Binding-site contacts:
Ligand atom CAY contacts residue ILE42 of chain 1.A at 3.9 Å (hydrophobic).
Ligand atom CAD contacts residue TYR95 of chain 1.A at 3.5 Å (hydrophobic).
Ligand atom CAW contacts residue PHE36 of chain 1.A at 3.8 Å (hydrophobic).
Ligand atom NBA contacts residue GLY32 of chain 1.A at 2.7 Å (h-bond).
Ligand atom CBG contacts residue HIS31 of chain 1.A at 3.8 Å.
Ligand atom CAR contacts residue GLY32 of chain 1.A at 3.5 Å.
Ligand atom CAP contacts residue PHE33 of chain 1.A at 3.6 Å (hydrophobic).
Ligand atom CAM contacts residue PHE34 of chain 1.A at 3.7 Å (hydrophobic).
Ligand atom CAF contacts residue ILE42 of chain 1.A at 3.8 Å (hydrophobic).
Ligand atom CAC contacts residue PHE33 of chain 1.A at 3.6 Å (hydrophobic).
Ligand atom CAM contacts residue PHE33 of chain 1.A at 3.2 Å (hydrophobic).
Ligand atom OBE contacts residue GLY32 of chain 1.A at 3.9 Å.
Ligand atom OAL contacts residue ASN89 of chain 1.A at 3.0 Å (h-bond).
Ligand atom CAA contacts residue ILE42 of chain 1.A at 3.9 Å (hydrophobic).
Ligand atom CAJ contacts residue TYR95 of chain 1.A at 3.8 Å (hydrophobic).
Ligand atom CAQ contacts residue HIS31 of chain 1.A at 3.3 Å.
Ligand atom CAQ contacts residue GLY32 of chain 1.A at 3.5 Å.
Ligand atom CAA contacts residue TYR95 of chain 1.A at 3.3 Å (hydrophobic).
Ligand atom OAT contacts residue TYR95 of chain 1.A at 3.2 Å (h-bond).
Ligand atom CAH contacts residue ASN89 of chain 1.A at 3.7 Å.
Ligand atom CAC contacts residue TYR95 of chain 1.A at 3.5 Å (hydrophobic).
Ligand atom CAF contacts residue TYR95 of chain 1.A at 3.2 Å (hydrophobic).
Ligand atom CAK contacts residue ILE42 of chain 1.A at 3.6 Å (hydrophobic).
Ligand atom CL contacts residue PRO37 of chain 1.A at 3.4 Å.
Ligand atom CAE contacts residue TYR95 of chain 1.A at 3.5 Å (hydrophobic).
Ligand atom CAW contacts residue PRO37 of chain 1.A at 3.2 Å (hydrophobic).
Ligand atom OAT contacts residue PHE33 of chain 1.A at 3.4 Å.
Ligand atom CAI contacts residue ASN89 of chain 1.A at 3.4 Å.
Ligand atom CAO contacts residue PHE33 of chain 1.A at 3.4 Å (hydrophobic).
Ligand atom NAG contacts residue TYR95 of chain 1.A at 3.7 Å.
Ligand atom CBH contacts residue HIS31 of chain 1.A at 3.5 Å.
Ligand atom CAM contacts residue VAL38 of chain 1.A at 3.8 Å (hydrophobic).
Ligand atom CL contacts residue THR39 of chain 1.A at 3.6 Å.
Ligand atom CAK contacts residue ALA43 of chain 1.A at 3.7 Å (hydrophobic).
Ligand atom CAB contacts residue TYR95 of chain 1.A at 3.7 Å (hydrophobic).
Ligand atom CAX contacts residue PRO37 of chain 1.A at 3.8 Å (hydrophobic).
Ligand atom OBE contacts residue PHE36 of chain 1.A at 3.0 Å.
Ligand atom CAS contacts residue GLY32 of chain 1.A at 3.9 Å.
Ligand atom CAS contacts residue PHE33 of chain 1.A at 3.8 Å (hydrophobic).
Ligand atom SBC contacts residue GLY32 of chain 1.A at 3.8 Å.

Sequence of chain 1.A:
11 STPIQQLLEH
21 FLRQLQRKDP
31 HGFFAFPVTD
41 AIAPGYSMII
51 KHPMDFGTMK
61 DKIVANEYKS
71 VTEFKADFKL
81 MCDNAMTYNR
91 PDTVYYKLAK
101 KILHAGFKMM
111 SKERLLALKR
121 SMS

This small molecule binds to this protein.
Small molecule (SMILES): Cc1cc(=O)n(C)c2cc(N3C(=O)CC[C@H](NS(=O)(=O)CC(C)C)[C@H]3c3ccc(Cl)cc3)ccc12